This protein binds this small molecule.
Small molecule (SMILES): CC(=O)N[C@@H]1[C@@H](O)[C@H](O)[C@@H](CO)O[C@H]1O

Binding-site contacts:
Ligand atom C5 contacts residue ASN48 of chain 1.C at 3.7 Å.
Ligand atom O7 contacts residue ASN48 of chain 1.C at 3.8 Å.
Ligand atom O6 contacts residue CYS167 of chain 1.C at 4.4 Å.
Ligand atom O6 contacts residue ASN48 of chain 1.C at 4.3 Å.
Ligand atom O5 contacts residue ASN48 of chain 1.C at 2.4 Å (h-bond).
Ligand atom C8 contacts residue ASN48 of chain 1.C at 3.9 Å.
Ligand atom C1 contacts residue ASN48 of chain 1.C at 1.4 Å.
Ligand atom N2 contacts residue ASN168 of chain 1.C at 4.1 Å.
Ligand atom C7 contacts residue ASN48 of chain 1.C at 3.3 Å.
Ligand atom C2 contacts residue ASN48 of chain 1.C at 2.5 Å.
Ligand atom C4 contacts residue ASN168 of chain 1.C at 3.9 Å.
Ligand atom O3 contacts residue ASN168 of chain 1.C at 3.0 Å (h-bond).
Ligand atom O6 contacts residue ASN168 of chain 1.C at 3.6 Å.
Ligand atom C4 contacts residue ASN48 of chain 1.C at 4.2 Å.
Ligand atom N2 contacts residue ASN48 of chain 1.C at 2.9 Å (h-bond).
Ligand atom O6 contacts residue CYS46 of chain 1.C at 3.3 Å.
Ligand atom C3 contacts residue ASN48 of chain 1.C at 3.8 Å.
Ligand atom O7 contacts residue ASN168 of chain 1.C at 3.2 Å (h-bond).
Ligand atom C3 contacts residue ASN168 of chain 1.C at 3.7 Å.
Ligand atom C2 contacts residue ASN168 of chain 1.C at 3.6 Å.
Ligand atom C7 contacts residue ASN168 of chain 1.C at 4.0 Å.
Ligand atom C6 contacts residue CYS46 of chain 1.C at 3.9 Å (hydrophobic).

Sequence of chain 1.C:
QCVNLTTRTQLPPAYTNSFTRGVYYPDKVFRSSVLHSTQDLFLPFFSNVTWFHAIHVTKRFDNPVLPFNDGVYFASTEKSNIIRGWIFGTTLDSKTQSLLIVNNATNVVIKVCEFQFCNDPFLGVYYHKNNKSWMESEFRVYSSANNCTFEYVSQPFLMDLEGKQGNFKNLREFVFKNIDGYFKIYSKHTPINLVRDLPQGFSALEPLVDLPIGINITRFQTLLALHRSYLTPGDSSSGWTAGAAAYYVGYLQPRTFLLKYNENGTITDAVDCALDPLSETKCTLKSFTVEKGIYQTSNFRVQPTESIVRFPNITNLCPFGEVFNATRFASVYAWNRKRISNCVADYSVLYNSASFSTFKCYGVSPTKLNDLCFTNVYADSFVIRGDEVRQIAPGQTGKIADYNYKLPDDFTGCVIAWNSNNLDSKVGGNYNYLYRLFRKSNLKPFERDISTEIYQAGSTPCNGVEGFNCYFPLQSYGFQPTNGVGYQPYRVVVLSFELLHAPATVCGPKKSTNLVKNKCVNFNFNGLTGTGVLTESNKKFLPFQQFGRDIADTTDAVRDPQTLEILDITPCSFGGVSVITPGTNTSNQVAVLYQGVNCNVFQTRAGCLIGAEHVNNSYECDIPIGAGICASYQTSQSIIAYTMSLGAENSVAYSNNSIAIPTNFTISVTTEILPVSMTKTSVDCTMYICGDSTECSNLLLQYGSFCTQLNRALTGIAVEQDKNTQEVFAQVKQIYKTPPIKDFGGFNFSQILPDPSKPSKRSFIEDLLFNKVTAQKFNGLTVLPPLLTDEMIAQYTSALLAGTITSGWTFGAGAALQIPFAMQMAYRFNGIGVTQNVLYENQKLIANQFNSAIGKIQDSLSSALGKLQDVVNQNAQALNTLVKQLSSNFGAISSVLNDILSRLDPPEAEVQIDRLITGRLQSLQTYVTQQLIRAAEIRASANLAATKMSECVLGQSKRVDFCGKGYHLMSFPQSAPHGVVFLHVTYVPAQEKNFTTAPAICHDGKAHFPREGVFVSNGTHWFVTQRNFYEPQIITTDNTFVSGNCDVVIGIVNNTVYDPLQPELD